Binding-site contacts:
Ligand atom C4 contacts residue GLY188 of chain 2.A at 3.6 Å.
Ligand atom C3 contacts residue LEU75 of chain 2.A at 4.0 Å (hydrophobic).
Ligand atom C6 contacts residue VAL286 of chain 2.A at 4.4 Å (hydrophobic).
Ligand atom C3 contacts residue LEU259 of chain 2.A at 4.0 Å (hydrophobic).
Ligand atom C1 contacts residue TYR255 of chain 2.A at 4.0 Å (hydrophobic).
Ligand atom C5 contacts residue LEU259 of chain 2.A at 4.4 Å (hydrophobic).
Ligand atom C5 contacts residue SER187 of chain 2.A at 4.5 Å.
Ligand atom C2 contacts residue TYR255 of chain 2.A at 4.0 Å (hydrophobic).
Ligand atom C8 contacts residue LEU282 of chain 2.A at 4.3 Å (hydrophobic).
Ligand atom C3 contacts residue LEU184 of chain 2.A at 4.0 Å (hydrophobic).
Ligand atom C3 contacts residue GLY188 of chain 2.A at 3.9 Å.
Ligand atom C7 contacts residue LEU282 of chain 2.A at 3.9 Å (hydrophobic).
Ligand atom O2 contacts residue PHE79 of chain 2.A at 4.1 Å.
Ligand atom O1 contacts residue TYR255 of chain 2.A at 4.5 Å.
Ligand atom C8 contacts residue THR191 of chain 2.A at 4.5 Å.
Ligand atom C7 contacts residue VAL256 of chain 2.A at 4.3 Å (hydrophobic).
Ligand atom C7 contacts residue VAL286 of chain 2.A at 4.2 Å (hydrophobic).
Ligand atom C3 contacts residue TYR255 of chain 2.A at 4.1 Å (hydrophobic).
Ligand atom C7 contacts residue THR191 of chain 2.A at 3.8 Å.
Ligand atom C1 contacts residue PHE79 of chain 2.A at 4.2 Å (hydrophobic).
Ligand atom O1 contacts residue PHE79 of chain 2.A at 4.1 Å.
Ligand atom C2 contacts residue GLY188 of chain 2.A at 4.0 Å.
Ligand atom O2 contacts residue GLY78 of chain 2.A at 4.3 Å.
Ligand atom C5 contacts residue VAL286 of chain 2.A at 4.1 Å (hydrophobic).
Ligand atom C6 contacts residue SER187 of chain 2.A at 4.3 Å.
Ligand atom C2 contacts residue LEU184 of chain 2.A at 3.3 Å (hydrophobic).
Ligand atom O1 contacts residue LEU82 of chain 2.A at 3.9 Å.
Ligand atom C6 contacts residue THR191 of chain 2.A at 3.4 Å.
Ligand atom C4 contacts residue SER187 of chain 2.A at 4.0 Å.
Ligand atom C4 contacts residue LEU184 of chain 2.A at 3.6 Å (hydrophobic).
Ligand atom C8 contacts residue VAL256 of chain 2.A at 4.4 Å (hydrophobic).
Ligand atom O2 contacts residue LEU259 of chain 2.A at 4.5 Å.
Ligand atom C5 contacts residue VAL256 of chain 2.A at 3.8 Å (hydrophobic).
Ligand atom O2 contacts residue TYR255 of chain 2.A at 3.6 Å.
Ligand atom C1 contacts residue LEU184 of chain 2.A at 4.4 Å (hydrophobic).
Ligand atom O1 contacts residue GLY78 of chain 2.A at 3.8 Å.
Ligand atom O2 contacts residue LEU75 of chain 2.A at 3.4 Å.

This protein binds this small molecule.
Small molecule (SMILES): CCCCCCCC(=O)O

Sequence of chain 2.A:
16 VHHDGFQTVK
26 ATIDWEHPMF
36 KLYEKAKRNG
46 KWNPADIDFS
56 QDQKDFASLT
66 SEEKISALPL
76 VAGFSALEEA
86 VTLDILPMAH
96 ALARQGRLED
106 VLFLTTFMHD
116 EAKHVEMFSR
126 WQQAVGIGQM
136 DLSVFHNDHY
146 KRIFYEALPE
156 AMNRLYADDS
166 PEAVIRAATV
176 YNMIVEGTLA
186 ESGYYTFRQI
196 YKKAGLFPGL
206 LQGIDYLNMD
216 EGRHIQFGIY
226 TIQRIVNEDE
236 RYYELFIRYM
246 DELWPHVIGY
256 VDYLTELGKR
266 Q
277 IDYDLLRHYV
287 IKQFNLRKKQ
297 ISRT